Binding-site contacts:
Ligand atom N1 contacts residue GLU136 of chain 1.A at 3.0 Å (salt-bridge).
Ligand atom C2 contacts residue GLU136 of chain 1.A at 3.9 Å.
Ligand atom N3 contacts residue GLU136 of chain 1.A at 4.4 Å.
Ligand atom C1 contacts residue GLU136 of chain 1.A at 4.0 Å.

The protein below binds the small molecule below.
Small molecule (SMILES): CN(CC(=O)O)C(N)=O

Sequence of chain 1.A:
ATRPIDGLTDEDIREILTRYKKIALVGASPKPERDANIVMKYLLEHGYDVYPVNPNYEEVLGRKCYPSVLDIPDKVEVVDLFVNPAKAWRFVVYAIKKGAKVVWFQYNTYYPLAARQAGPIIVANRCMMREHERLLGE